This protein binds this small molecule.
Small molecule (SMILES): CC(=O)N[C@H]1[C@H](O[C@H]2[C@H](O)[C@@H](NC(C)=O)CO[C@@H]2CO)O[C@H](CO)[C@@H](O[C@@H]2O[C@H](CO)[C@@H](O)[C@H](O)[C@@H]2O)[C@@H]1O

Sequence of chain 1.E:
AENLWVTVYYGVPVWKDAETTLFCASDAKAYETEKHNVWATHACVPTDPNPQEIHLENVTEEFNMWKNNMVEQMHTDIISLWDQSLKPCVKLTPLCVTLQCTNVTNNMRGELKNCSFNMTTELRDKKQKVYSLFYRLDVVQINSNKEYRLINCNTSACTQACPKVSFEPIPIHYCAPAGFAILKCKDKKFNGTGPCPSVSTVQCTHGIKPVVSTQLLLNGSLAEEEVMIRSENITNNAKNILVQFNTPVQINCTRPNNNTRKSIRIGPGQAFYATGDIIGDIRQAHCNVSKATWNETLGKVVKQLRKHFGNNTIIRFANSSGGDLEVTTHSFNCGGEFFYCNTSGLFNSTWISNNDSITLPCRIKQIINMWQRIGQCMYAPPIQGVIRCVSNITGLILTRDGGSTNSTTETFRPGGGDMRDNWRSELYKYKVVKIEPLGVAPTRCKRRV

Binding-site contacts:
Ligand atom C4 contacts residue ASN122 of chain 1.E at 4.3 Å.
Ligand atom O7 contacts residue LYS133 of chain 1.E at 3.5 Å.
Ligand atom C3 contacts residue ASN122 of chain 1.E at 3.9 Å.
Ligand atom O7 contacts residue ASN122 of chain 1.E at 3.8 Å.
Ligand atom C7 contacts residue ASN122 of chain 1.E at 3.7 Å.
Ligand atom C8 contacts residue LYS133 of chain 1.E at 4.4 Å.
Ligand atom C8 contacts residue PHE121 of chain 1.E at 3.8 Å (hydrophobic).
Ligand atom N2 contacts residue ASN122 of chain 1.E at 3.0 Å (h-bond).
Ligand atom C8 contacts residue GLN100 of chain 1.E at 3.7 Å.
Ligand atom C2 contacts residue ASN122 of chain 1.E at 2.6 Å.
Ligand atom O6 contacts residue LYS131 of chain 1.E at 4.3 Å.
Ligand atom O5 contacts residue ASN122 of chain 1.E at 2.3 Å (h-bond).
Ligand atom C5 contacts residue ASN122 of chain 1.E at 3.7 Å.
Ligand atom C1 contacts residue ASN122 of chain 1.E at 1.5 Å.
Ligand atom C7 contacts residue LYS133 of chain 1.E at 4.4 Å.
Ligand atom C8 contacts residue SER120 of chain 1.E at 3.5 Å.